This protein binds this small molecule.
Small molecule (SMILES): COC(=O)[C@H](Cc1ccccc1)NC(=O)c1cccc(C(C)=O)c1

Binding-site contacts:
Ligand atom C09 contacts residue MET49 of chain 1.A at 3.5 Å (hydrophobic).
Ligand atom C12 contacts residue SER46 of chain 1.A at 3.7 Å.
Ligand atom C10 contacts residue HIS41 of chain 1.A at 3.3 Å.
Ligand atom C21 contacts residue HIS41 of chain 1.A at 3.7 Å.
Ligand atom C15 contacts residue HIS41 of chain 1.A at 3.3 Å.
Ligand atom C02 contacts residue HIS164 of chain 1.A at 3.2 Å.
Ligand atom C02 contacts residue H2S1 of chain 1.F at 2.9 Å.
Ligand atom C13 contacts residue HIS41 of chain 1.A at 3.2 Å.
Ligand atom C05 contacts residue HIS41 of chain 1.A at 3.4 Å.
Ligand atom N07 contacts residue HIS41 of chain 1.A at 3.4 Å.
Ligand atom C05 contacts residue MET49 of chain 1.A at 3.7 Å (hydrophobic).
Ligand atom C04 contacts residue HIS41 of chain 1.A at 3.4 Å.
Ligand atom C12 contacts residue HIS41 of chain 1.A at 3.5 Å.
Ligand atom C11 contacts residue SER46 of chain 1.A at 3.6 Å.
Ligand atom C23 contacts residue HIS164 of chain 1.A at 3.1 Å.
Ligand atom C01 contacts residue H2S1 of chain 1.F at 1.8 Å.
Ligand atom C04 contacts residue HIS164 of chain 1.A at 3.5 Å.
Ligand atom C02 contacts residue CYS145 of chain 1.A at 3.0 Å (hydrophobic).
Ligand atom N07 contacts residue MET49 of chain 1.A at 3.2 Å.
Ligand atom O24 contacts residue CYS145 of chain 1.A at 3.3 Å (h-bond).
Ligand atom O24 contacts residue PRO39 of chain 1.A at 3.2 Å.
Ligand atom O17 contacts residue GLN189 of chain 1.A at 3.3 Å (h-bond).
Ligand atom C14 contacts residue HIS41 of chain 1.A at 3.0 Å.
Ligand atom C11 contacts residue MET49 of chain 1.A at 3.4 Å (hydrophobic).
Ligand atom C12 contacts residue THR45 of chain 1.A at 3.5 Å.
Ligand atom C11 contacts residue THR45 of chain 1.A at 3.7 Å.
Ligand atom O19 contacts residue GLN189 of chain 1.A at 3.2 Å (h-bond).
Ligand atom C02 contacts residue HIS41 of chain 1.A at 3.6 Å.
Ligand atom O24 contacts residue HIS164 of chain 1.A at 3.6 Å (h-bond).
Ligand atom C21 contacts residue MET49 of chain 1.A at 3.2 Å (hydrophobic).
Ligand atom C01 contacts residue CYS145 of chain 1.A at 1.8 Å (hydrophobic).
Ligand atom C06 contacts residue HIS41 of chain 1.A at 3.5 Å.
Ligand atom O24 contacts residue H2S1 of chain 1.F at 3.5 Å (h-bond).
Ligand atom C03 contacts residue HIS164 of chain 1.A at 3.0 Å.
Ligand atom O24 contacts residue HIS41 of chain 1.A at 3.7 Å.
Ligand atom C11 contacts residue HIS41 of chain 1.A at 3.4 Å.
Ligand atom C16 contacts residue GLN189 of chain 1.A at 3.6 Å.
Ligand atom C23 contacts residue HIS41 of chain 1.A at 3.5 Å.
Ligand atom C03 contacts residue HIS41 of chain 1.A at 3.3 Å.
Ligand atom C01 contacts residue HIS164 of chain 1.A at 3.6 Å.

Sequence of chain 1.A:
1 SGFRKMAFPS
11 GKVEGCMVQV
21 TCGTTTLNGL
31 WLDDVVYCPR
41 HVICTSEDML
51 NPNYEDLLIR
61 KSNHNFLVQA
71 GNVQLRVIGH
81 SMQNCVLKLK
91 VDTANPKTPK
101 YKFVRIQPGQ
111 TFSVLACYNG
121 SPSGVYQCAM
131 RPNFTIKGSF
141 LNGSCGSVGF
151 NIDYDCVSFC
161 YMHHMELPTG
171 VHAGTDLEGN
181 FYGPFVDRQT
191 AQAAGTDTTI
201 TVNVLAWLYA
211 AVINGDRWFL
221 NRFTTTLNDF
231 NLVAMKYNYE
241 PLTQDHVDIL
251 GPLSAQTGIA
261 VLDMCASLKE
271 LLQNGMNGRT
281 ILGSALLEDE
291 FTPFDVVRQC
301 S